The small molecule below binds the protein below.
Small molecule (SMILES): CC[C@H](C)[C@H](N)C(=O)N[C@@H](C)C(=O)N[C@@H](CC(C)C)C(=O)NCC(=O)N[C@@H](CC(C)C)C(=O)NCC(=O)N[C@@H](CC(C)C)C(=O)NCC(=O)N[C@@H](CC(C)C)C(=O)N[C@@H](C)C=O

Sequence of chain 2.DA:
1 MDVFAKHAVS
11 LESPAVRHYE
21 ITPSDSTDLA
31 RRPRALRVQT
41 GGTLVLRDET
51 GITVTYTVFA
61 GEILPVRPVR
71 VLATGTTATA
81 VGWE

Sequence of chain 2.EA:
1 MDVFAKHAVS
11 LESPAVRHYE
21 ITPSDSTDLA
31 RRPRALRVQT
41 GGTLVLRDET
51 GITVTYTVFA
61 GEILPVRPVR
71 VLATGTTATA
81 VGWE

Sequence of chain 2.GA:
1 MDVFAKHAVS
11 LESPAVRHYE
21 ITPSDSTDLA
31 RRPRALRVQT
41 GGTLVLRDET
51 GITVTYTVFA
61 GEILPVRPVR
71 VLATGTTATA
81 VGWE

Sequence of chain 2.FA:
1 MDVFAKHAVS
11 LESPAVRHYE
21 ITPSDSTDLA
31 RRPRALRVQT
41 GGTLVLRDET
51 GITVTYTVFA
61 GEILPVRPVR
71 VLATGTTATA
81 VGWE

Binding-site contacts:
Ligand atom CD2 contacts residue SER13 of chain 2.HA at 3.8 Å.
Ligand atom CA contacts residue GLU12 of chain 2.HA at 3.3 Å.
Ligand atom CB contacts residue PRO14 of chain 2.EA at 3.7 Å (hydrophobic).
Ligand atom CG contacts residue ALA35 of chain 2.GA at 3.8 Å (hydrophobic).
Ligand atom CB contacts residue GLU12 of chain 2.DA at 3.2 Å.
Ligand atom CA contacts residue GLU12 of chain 2.FA at 3.3 Å.
Ligand atom CG2 contacts residue ALA35 of chain 2.EA at 3.7 Å (hydrophobic).
Ligand atom O contacts residue PRO65 of chain 2.DA at 3.4 Å.
Ligand atom CA contacts residue PRO65 of chain 2.EA at 3.7 Å (hydrophobic).
Ligand atom CG1 contacts residue PRO65 of chain 2.GA at 3.6 Å (hydrophobic).
Ligand atom O contacts residue PRO65 of chain 2.EA at 3.5 Å.
Ligand atom CD1 contacts residue ALA35 of chain 2.DA at 3.7 Å (hydrophobic).
Ligand atom O contacts residue PRO65 of chain 2.HA at 3.2 Å.
Ligand atom CB contacts residue PRO65 of chain 2.GA at 3.7 Å (hydrophobic).
Ligand atom O contacts residue PRO65 of chain 2.HA at 3.8 Å.
Ligand atom O contacts residue GLU12 of chain 2.EA at 3.3 Å (salt-bridge).
Ligand atom N contacts residue GLU12 of chain 2.FA at 3.5 Å (salt-bridge).
Ligand atom C contacts residue PRO65 of chain 2.HA at 3.8 Å (hydrophobic).
Ligand atom CD2 contacts residue ALA35 of chain 2.GA at 3.8 Å (hydrophobic).
Ligand atom N contacts residue GLU12 of chain 2.DA at 3.7 Å.
Ligand atom CD2 contacts residue PRO65 of chain 2.FA at 3.8 Å (hydrophobic).
Ligand atom CD1 contacts residue ALA35 of chain 2.FA at 3.7 Å (hydrophobic).
Ligand atom CG contacts residue SER13 of chain 2.HA at 3.7 Å.
Ligand atom C contacts residue GLU12 of chain 2.HA at 3.4 Å.
Ligand atom CB contacts residue PRO14 of chain 2.DA at 3.8 Å (hydrophobic).
Ligand atom N contacts residue PRO65 of chain 2.FA at 3.8 Å.
Ligand atom CD1 contacts residue SER13 of chain 2.GA at 3.8 Å.
Ligand atom O contacts residue ILE63 of chain 2.EA at 3.5 Å.
Ligand atom CB contacts residue PRO65 of chain 2.FA at 3.7 Å (hydrophobic).
Ligand atom CD2 contacts residue PRO14 of chain 2.EA at 3.7 Å (hydrophobic).
Ligand atom CD2 contacts residue PRO65 of chain 2.EA at 3.6 Å (hydrophobic).
Ligand atom N contacts residue GLU12 of chain 2.GA at 3.6 Å (salt-bridge).
Ligand atom CD1 contacts residue SER13 of chain 2.EA at 3.3 Å.
Ligand atom O contacts residue GLU12 of chain 2.HA at 2.7 Å (salt-bridge).
Ligand atom C contacts residue GLU12 of chain 2.EA at 3.7 Å.
Ligand atom CB contacts residue SER13 of chain 2.GA at 3.5 Å.
Ligand atom O contacts residue LEU11 of chain 2.FA at 3.7 Å.
Ligand atom CD2 contacts residue LEU11 of chain 2.GA at 3.7 Å (hydrophobic).
Ligand atom CD1 contacts residue LEU11 of chain 2.FA at 3.7 Å (hydrophobic).
Ligand atom CD2 contacts residue ALA15 of chain 2.HA at 3.5 Å (hydrophobic).

Sequence of chain 2.HA:
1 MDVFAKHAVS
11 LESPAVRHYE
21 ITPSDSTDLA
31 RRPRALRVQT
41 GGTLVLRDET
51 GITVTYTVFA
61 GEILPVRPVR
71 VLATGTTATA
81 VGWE